Binding-site contacts:
Ligand atom CAQ contacts residue PHE204 of chain 1.B at 3.4 Å (hydrophobic).
Ligand atom CAI contacts residue ARG250 of chain 1.B at 4.0 Å.
Ligand atom CAC contacts residue SER188 of chain 1.A at 3.8 Å.
Ligand atom CAP contacts residue PHE204 of chain 1.B at 3.8 Å (hydrophobic).
Ligand atom CAT contacts residue PRO247 of chain 1.B at 3.5 Å (hydrophobic).
Ligand atom CAE contacts residue LEU246 of chain 1.B at 3.6 Å (hydrophobic).
Ligand atom CAO contacts residue ARG250 of chain 1.B at 3.6 Å.
Ligand atom NAA contacts residue LEU246 of chain 1.B at 3.8 Å.
Ligand atom OAK contacts residue TYR202 of chain 1.B at 3.4 Å.
Ligand atom CAS contacts residue THR212 of chain 1.B at 3.8 Å.
Ligand atom CAL contacts residue ILE251 of chain 1.B at 3.7 Å (hydrophobic).
Ligand atom CAN contacts residue ALA203 of chain 1.B at 3.0 Å (hydrophobic).
Ligand atom CAJ contacts residue LEU117 of chain 1.A at 4.0 Å (hydrophobic).
Ligand atom CAB contacts residue ASP248 of chain 1.B at 3.9 Å.
Ligand atom CAD contacts residue SER188 of chain 1.A at 3.6 Å.
Ligand atom CAO contacts residue LEU117 of chain 1.A at 3.9 Å (hydrophobic).
Ligand atom CAP contacts residue ALA203 of chain 1.B at 3.6 Å (hydrophobic).
Ligand atom CAQ contacts residue ASP209 of chain 1.B at 3.3 Å.
Ligand atom CAQ contacts residue SER188 of chain 1.A at 3.8 Å.
Ligand atom CAR contacts residue SER188 of chain 1.A at 3.9 Å.
Ligand atom CAG contacts residue ALA203 of chain 1.B at 3.9 Å (hydrophobic).
Ligand atom SAH contacts residue LEU117 of chain 1.A at 3.6 Å.
Ligand atom CAI contacts residue ILE252 of chain 1.B at 4.0 Å (hydrophobic).
Ligand atom NAM contacts residue LEU246 of chain 1.B at 3.8 Å.
Ligand atom CAE contacts residue ASP248 of chain 1.B at 3.7 Å.
Ligand atom SAH contacts residue ASN118 of chain 1.A at 3.9 Å.
Ligand atom CAB contacts residue SER188 of chain 1.A at 3.9 Å.
Ligand atom OAK contacts residue ALA203 of chain 1.B at 2.8 Å (h-bond).
Ligand atom CAG contacts residue TYR202 of chain 1.B at 3.9 Å (hydrophobic).
Ligand atom CAR contacts residue PRO247 of chain 1.B at 3.9 Å (hydrophobic).
Ligand atom CAB contacts residue LEU246 of chain 1.B at 3.9 Å (hydrophobic).
Ligand atom CAD contacts residue LEU246 of chain 1.B at 3.6 Å (hydrophobic).
Ligand atom CAT contacts residue THR212 of chain 1.B at 4.0 Å.
Ligand atom CAS contacts residue ASP209 of chain 1.B at 3.2 Å.
Ligand atom CAC contacts residue LEU246 of chain 1.B at 3.8 Å (hydrophobic).
Ligand atom CAL contacts residue ARG250 of chain 1.B at 3.5 Å.
Ligand atom CAR contacts residue ASP248 of chain 1.B at 3.9 Å.
Ligand atom CAE contacts residue SER188 of chain 1.A at 3.6 Å.
Ligand atom NAA contacts residue SER188 of chain 1.A at 3.9 Å.
Ligand atom NAA contacts residue ASP248 of chain 1.B at 2.9 Å (salt-bridge).

Sequence of chain 1.B:
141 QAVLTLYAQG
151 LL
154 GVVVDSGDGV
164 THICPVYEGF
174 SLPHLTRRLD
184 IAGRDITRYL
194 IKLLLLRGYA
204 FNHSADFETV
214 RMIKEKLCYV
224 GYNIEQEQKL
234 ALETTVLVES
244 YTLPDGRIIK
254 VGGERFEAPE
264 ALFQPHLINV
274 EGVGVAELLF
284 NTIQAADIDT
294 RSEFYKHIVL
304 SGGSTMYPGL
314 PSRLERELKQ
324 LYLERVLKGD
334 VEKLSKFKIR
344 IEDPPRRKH

This small molecule binds to this protein.
Small molecule (SMILES): Cc1[nH]c2ccccc2c1CCNC(=O)c1cccs1

Sequence of chain 1.A:
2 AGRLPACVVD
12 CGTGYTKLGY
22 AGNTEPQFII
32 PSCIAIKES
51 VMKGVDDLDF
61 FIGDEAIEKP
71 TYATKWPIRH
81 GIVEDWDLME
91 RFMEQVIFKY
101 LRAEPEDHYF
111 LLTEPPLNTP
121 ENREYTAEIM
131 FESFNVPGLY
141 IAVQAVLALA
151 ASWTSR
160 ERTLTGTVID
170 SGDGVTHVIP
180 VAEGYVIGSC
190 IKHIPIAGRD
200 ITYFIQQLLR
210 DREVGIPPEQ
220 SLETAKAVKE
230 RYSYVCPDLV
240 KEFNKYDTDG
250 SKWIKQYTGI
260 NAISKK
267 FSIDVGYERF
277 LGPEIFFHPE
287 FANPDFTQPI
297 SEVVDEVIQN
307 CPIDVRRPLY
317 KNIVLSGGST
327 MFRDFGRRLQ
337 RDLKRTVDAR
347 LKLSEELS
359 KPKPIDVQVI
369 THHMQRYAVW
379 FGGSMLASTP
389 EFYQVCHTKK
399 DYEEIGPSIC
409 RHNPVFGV